Binding-site contacts:
Ligand atom O7 contacts residue THR281 of chain 1.B at 3.7 Å.
Ligand atom O7 contacts residue ASN279 of chain 1.B at 3.2 Å (h-bond).
Ligand atom C2 contacts residue GLU278 of chain 1.B at 4.0 Å.
Ligand atom C5 contacts residue ASN279 of chain 1.B at 3.6 Å.
Ligand atom O7 contacts residue GLU278 of chain 1.B at 4.3 Å.
Ligand atom C7 contacts residue ASN279 of chain 1.B at 3.1 Å.
Ligand atom C4 contacts residue ASN279 of chain 1.B at 4.2 Å.
Ligand atom C3 contacts residue GLU278 of chain 1.B at 3.8 Å.
Ligand atom C1 contacts residue ASN279 of chain 1.B at 1.4 Å.
Ligand atom C7 contacts residue GLU278 of chain 1.B at 4.2 Å.
Ligand atom N2 contacts residue ASN277 of chain 1.B at 4.2 Å.
Ligand atom O7 contacts residue ASN277 of chain 1.B at 2.8 Å (h-bond).
Ligand atom C2 contacts residue ASN279 of chain 1.B at 2.5 Å.
Ligand atom O3 contacts residue GLU278 of chain 1.B at 4.0 Å.
Ligand atom N2 contacts residue GLU278 of chain 1.B at 3.2 Å (salt-bridge).
Ligand atom N2 contacts residue ASN279 of chain 1.B at 2.9 Å (h-bond).
Ligand atom O5 contacts residue ASN279 of chain 1.B at 2.4 Å (h-bond).
Ligand atom C7 contacts residue ASN277 of chain 1.B at 3.6 Å.
Ligand atom C3 contacts residue ASN279 of chain 1.B at 3.8 Å.
Ligand atom C8 contacts residue ASN279 of chain 1.B at 4.2 Å.
Ligand atom C1 contacts residue GLU278 of chain 1.B at 4.4 Å.

This small molecule binds to this protein.
Small molecule (SMILES): CC(=O)N[C@@H]1[C@@H](O)[C@H](O)[C@@H](CO)O[C@H]1O

Sequence of chain 1.B:
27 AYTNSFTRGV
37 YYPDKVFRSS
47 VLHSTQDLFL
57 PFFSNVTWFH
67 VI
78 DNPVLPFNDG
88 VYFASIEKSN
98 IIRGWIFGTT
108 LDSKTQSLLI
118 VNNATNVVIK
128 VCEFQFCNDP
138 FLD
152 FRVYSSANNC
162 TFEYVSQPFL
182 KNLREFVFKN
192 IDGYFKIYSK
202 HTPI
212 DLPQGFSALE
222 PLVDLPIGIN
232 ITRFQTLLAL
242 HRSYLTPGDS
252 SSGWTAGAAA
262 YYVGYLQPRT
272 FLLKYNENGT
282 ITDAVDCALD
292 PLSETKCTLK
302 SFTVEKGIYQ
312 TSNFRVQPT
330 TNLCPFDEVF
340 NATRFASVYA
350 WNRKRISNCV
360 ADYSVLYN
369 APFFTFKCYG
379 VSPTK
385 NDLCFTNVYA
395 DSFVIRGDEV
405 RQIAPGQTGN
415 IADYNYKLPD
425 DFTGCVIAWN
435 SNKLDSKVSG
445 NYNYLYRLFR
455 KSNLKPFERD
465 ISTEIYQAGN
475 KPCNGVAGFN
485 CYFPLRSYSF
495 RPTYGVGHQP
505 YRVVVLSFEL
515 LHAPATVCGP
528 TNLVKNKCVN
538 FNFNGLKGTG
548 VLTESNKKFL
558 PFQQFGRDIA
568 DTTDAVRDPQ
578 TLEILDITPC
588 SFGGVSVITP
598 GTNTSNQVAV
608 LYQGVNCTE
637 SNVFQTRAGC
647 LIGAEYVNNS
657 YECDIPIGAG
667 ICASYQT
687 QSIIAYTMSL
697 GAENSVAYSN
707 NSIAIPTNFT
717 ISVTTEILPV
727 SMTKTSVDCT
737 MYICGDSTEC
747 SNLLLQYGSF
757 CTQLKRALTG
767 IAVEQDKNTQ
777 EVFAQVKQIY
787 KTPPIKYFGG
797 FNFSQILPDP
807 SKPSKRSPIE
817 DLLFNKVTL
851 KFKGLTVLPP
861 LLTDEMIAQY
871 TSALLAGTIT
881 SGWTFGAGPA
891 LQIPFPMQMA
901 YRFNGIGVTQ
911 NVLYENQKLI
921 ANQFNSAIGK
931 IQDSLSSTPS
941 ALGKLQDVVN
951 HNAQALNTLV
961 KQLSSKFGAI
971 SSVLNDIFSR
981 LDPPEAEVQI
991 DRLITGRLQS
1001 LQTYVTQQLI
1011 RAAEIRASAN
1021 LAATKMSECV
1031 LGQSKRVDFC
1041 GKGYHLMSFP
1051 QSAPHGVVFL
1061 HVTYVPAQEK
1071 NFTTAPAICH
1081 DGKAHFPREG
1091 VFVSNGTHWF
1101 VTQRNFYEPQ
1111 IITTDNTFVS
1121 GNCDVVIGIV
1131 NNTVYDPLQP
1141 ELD